This protein binds this small molecule.
Small molecule (SMILES): O=C(O)c1ccccc1NC(=O)N1CCC(c2ccccc2C(F)(F)F)CC1

Binding-site contacts:
Ligand atom C5 contacts residue MET90 of chain 1.A at 3.7 Å (hydrophobic).
Ligand atom C19 contacts residue TYR25 of chain 1.B at 3.4 Å (hydrophobic).
Ligand atom O1 contacts residue MET75 of chain 1.A at 3.7 Å.
Ligand atom C10 contacts residue PHE137 of chain 1.A at 3.8 Å (hydrophobic).
Ligand atom O2 contacts residue TYR92 of chain 1.A at 2.5 Å (h-bond).
Ligand atom O2 contacts residue ARG123 of chain 1.A at 3.0 Å (salt-bridge).
Ligand atom C18 contacts residue PHE38 of chain 1.A at 3.6 Å (hydrophobic).
Ligand atom C9 contacts residue TYR135 of chain 1.A at 3.8 Å (hydrophobic).
Ligand atom O1 contacts residue LEU39 of chain 1.A at 3.0 Å (h-bond).
Ligand atom O3 contacts residue TYR92 of chain 1.A at 3.6 Å.
Ligand atom C16 contacts residue LEU37 of chain 1.A at 3.7 Å (hydrophobic).
Ligand atom C6 contacts residue ALA57 of chain 1.A at 3.8 Å (hydrophobic).
Ligand atom C6 contacts residue ALA59 of chain 1.A at 3.6 Å (hydrophobic).
Ligand atom C2 contacts residue ALA59 of chain 1.A at 3.6 Å (hydrophobic).
Ligand atom C10 contacts residue PHE38 of chain 1.A at 3.6 Å (hydrophobic).
Ligand atom C15 contacts residue LEU37 of chain 1.A at 3.6 Å (hydrophobic).
Ligand atom C18 contacts residue PHE98 of chain 1.A at 3.7 Å (hydrophobic).
Ligand atom F3 contacts residue HIS106 of chain 1.A at 3.4 Å.
Ligand atom C21 contacts residue TYR92 of chain 1.A at 3.4 Å (hydrophobic).
Ligand atom C14 contacts residue PHE38 of chain 1.A at 3.5 Å (hydrophobic).
Ligand atom C18 contacts residue TYR25 of chain 1.B at 3.3 Å (hydrophobic).
Ligand atom C4 contacts residue MET90 of chain 1.A at 3.6 Å (hydrophobic).
Ligand atom O1 contacts residue PHE38 of chain 1.A at 3.5 Å.
Ligand atom F1 contacts residue PHE137 of chain 1.A at 3.5 Å.
Ligand atom C1 contacts residue ALA59 of chain 1.A at 3.6 Å (hydrophobic).
Ligand atom C8 contacts residue MET90 of chain 1.A at 3.8 Å (hydrophobic).
Ligand atom C19 contacts residue PHE38 of chain 1.A at 3.8 Å (hydrophobic).
Ligand atom C1 contacts residue MET75 of chain 1.A at 3.8 Å (hydrophobic).
Ligand atom C4 contacts residue ALA59 of chain 1.A at 3.8 Å (hydrophobic).
Ligand atom C8 contacts residue TYR92 of chain 1.A at 3.7 Å (hydrophobic).
Ligand atom C17 contacts residue PHE38 of chain 1.A at 3.5 Å (hydrophobic).
Ligand atom C3 contacts residue MET90 of chain 1.A at 3.8 Å (hydrophobic).
Ligand atom C3 contacts residue ALA59 of chain 1.A at 3.8 Å (hydrophobic).
Ligand atom F2 contacts residue MET90 of chain 1.A at 3.4 Å.
Ligand atom C19 contacts residue LEU37 of chain 1.A at 3.5 Å (hydrophobic).
Ligand atom N1 contacts residue PHE38 of chain 1.A at 3.3 Å.
Ligand atom C14 contacts residue MET75 of chain 1.A at 3.7 Å (hydrophobic).
Ligand atom C17 contacts residue LEU39 of chain 1.A at 3.5 Å (hydrophobic).
Ligand atom F2 contacts residue HIS106 of chain 1.A at 3.3 Å.
Ligand atom C5 contacts residue ALA59 of chain 1.A at 3.7 Å (hydrophobic).

Sequence of chain 1.A:
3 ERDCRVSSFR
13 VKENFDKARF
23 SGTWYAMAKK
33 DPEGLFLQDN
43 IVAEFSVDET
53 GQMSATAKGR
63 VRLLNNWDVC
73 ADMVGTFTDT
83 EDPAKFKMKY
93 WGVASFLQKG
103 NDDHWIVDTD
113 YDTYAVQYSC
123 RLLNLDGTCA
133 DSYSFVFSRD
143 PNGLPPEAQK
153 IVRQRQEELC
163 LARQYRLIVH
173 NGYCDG

Sequence of chain 1.B:
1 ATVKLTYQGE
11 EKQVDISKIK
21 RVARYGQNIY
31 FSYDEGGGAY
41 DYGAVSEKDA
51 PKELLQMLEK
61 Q